Sequence of chain 1.D:
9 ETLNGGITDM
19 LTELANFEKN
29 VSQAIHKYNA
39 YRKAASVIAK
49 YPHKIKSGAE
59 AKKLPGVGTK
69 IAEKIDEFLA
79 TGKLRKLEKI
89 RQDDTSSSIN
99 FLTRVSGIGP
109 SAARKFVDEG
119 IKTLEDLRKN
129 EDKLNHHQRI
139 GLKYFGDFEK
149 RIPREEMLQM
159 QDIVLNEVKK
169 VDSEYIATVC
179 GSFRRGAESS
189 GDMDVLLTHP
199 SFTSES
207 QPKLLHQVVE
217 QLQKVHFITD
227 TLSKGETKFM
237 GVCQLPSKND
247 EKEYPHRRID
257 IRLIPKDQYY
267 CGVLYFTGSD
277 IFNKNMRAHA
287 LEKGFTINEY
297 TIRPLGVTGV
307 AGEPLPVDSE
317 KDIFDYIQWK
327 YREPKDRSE

A small-molecule ligand and the protein it binds are described below.
Small molecule (SMILES): Cc1cn([C@H]2C[C@H](O[P](=O)(O)OC[C@H]3O[C@@H](n4ccc(N)nc4=O)C[C@@H]3O[P](=O)(O)OC[C@H]3O[C@@H](n4cnc5c(=O)nc(N)[nH]c54)C[C@@H]3O[P](=O)(O)OC[C@H]3O[C@@H](n4cnc5c(=O)nc(N)[nH]c54)C[C@@H]3O)[C@@H](CO[P](=O)(O)O[C@H]3C[C@H](n4cnc5c(=O)nc(N)[nH]c54)O[C@@H]3COP(=O)(O)O)O2)c(=O)[nH]c1=O

Binding-site contacts:
Ligand atom OP1 contacts residue THR67 of chain 1.D at 3.7 Å.
Ligand atom C4' contacts residue GLY64 of chain 1.D at 3.7 Å.
Ligand atom P contacts residue LYS68 of chain 1.D at 3.9 Å.
Ligand atom P contacts residue LYS35 of chain 1.D at 3.9 Å.
Ligand atom OP1 contacts residue VAL65 of chain 1.D at 3.5 Å (h-bond).
Ligand atom OP1 contacts residue PRO63 of chain 1.D at 3.8 Å.
Ligand atom OP1 contacts residue LYS68 of chain 1.D at 3.3 Å (salt-bridge).
Ligand atom P contacts residue GLY64 of chain 1.D at 3.9 Å.
Ligand atom OP2 contacts residue LYS68 of chain 1.D at 3.3 Å.
Ligand atom O4' contacts residue ALA38 of chain 1.D at 3.7 Å.
Ligand atom P contacts residue LYS68 of chain 1.D at 3.8 Å.
Ligand atom OP1 contacts residue TYR39 of chain 1.D at 4.1 Å.
Ligand atom P contacts residue ILE69 of chain 1.D at 3.9 Å.
Ligand atom P contacts residue CA1 of chain 1.H at 3.6 Å.
Ligand atom O3' contacts residue GLY64 of chain 1.D at 3.4 Å.
Ligand atom OP2 contacts residue VAL65 of chain 1.D at 3.7 Å.
Ligand atom OP2 contacts residue LYS35 of chain 1.D at 3.9 Å.
Ligand atom O3' contacts residue VAL65 of chain 1.D at 3.6 Å.
Ligand atom C8 contacts residue LYS35 of chain 1.D at 3.6 Å.
Ligand atom OP1 contacts residue LEU62 of chain 1.D at 3.9 Å.
Ligand atom O5' contacts residue GLY66 of chain 1.D at 3.1 Å (h-bond).
Ligand atom C5' contacts residue TYR39 of chain 1.D at 3.4 Å (hydrophobic).
Ligand atom N3 contacts residue ALA38 of chain 1.D at 3.7 Å.
Ligand atom O3' contacts residue ILE69 of chain 1.D at 3.6 Å.
Ligand atom OP2 contacts residue THR67 of chain 1.D at 3.9 Å.
Ligand atom OP1 contacts residue ILE69 of chain 1.D at 2.6 Å (h-bond).
Ligand atom C1' contacts residue ALA38 of chain 1.D at 4.0 Å (hydrophobic).
Ligand atom P contacts residue GLY66 of chain 1.D at 3.7 Å.
Ligand atom OP1 contacts residue GLY66 of chain 1.D at 3.2 Å (h-bond).
Ligand atom OP2 contacts residue GLY66 of chain 1.D at 3.8 Å.
Ligand atom N7 contacts residue LYS35 of chain 1.D at 3.6 Å.
Ligand atom OP1 contacts residue LYS72 of chain 1.D at 3.7 Å.
Ligand atom OP1 contacts residue LYS68 of chain 1.D at 3.1 Å (salt-bridge).
Ligand atom OP2 contacts residue CA1 of chain 1.H at 3.8 Å.
Ligand atom OP1 contacts residue CA1 of chain 1.H at 2.6 Å.
Ligand atom C3' contacts residue GLY66 of chain 1.D at 3.8 Å.
Ligand atom OP2 contacts residue LYS68 of chain 1.D at 3.5 Å (salt-bridge).
Ligand atom OP1 contacts residue GLY64 of chain 1.D at 2.9 Å (h-bond).
Ligand atom OP3 contacts residue LYS35 of chain 1.D at 2.7 Å (salt-bridge).
Ligand atom P contacts residue VAL65 of chain 1.D at 4.0 Å.